Binding-site contacts:
Ligand atom C17 contacts residue TYR71 of chain 1.B at 3.7 Å (hydrophobic).
Ligand atom C14 contacts residue GLY17 of chain 1.B at 3.2 Å.
Ligand atom C14 contacts residue PRO34 of chain 1.B at 3.9 Å (hydrophobic).
Ligand atom C20 contacts residue THR188 of chain 1.B at 3.7 Å.
Ligand atom O5 contacts residue THR188 of chain 1.B at 2.7 Å (h-bond).
Ligand atom C20 contacts residue ASP159 of chain 1.B at 3.4 Å.
Ligand atom C20 contacts residue ARG185 of chain 1.B at 3.6 Å.
Ligand atom O5 contacts residue ARG185 of chain 1.B at 3.3 Å.
Ligand atom C18 contacts residue ARG185 of chain 1.B at 3.7 Å.
Ligand atom C18 contacts residue ASP159 of chain 1.B at 3.8 Å.
Ligand atom C12 contacts residue PRO34 of chain 1.B at 3.6 Å (hydrophobic).
Ligand atom O1 contacts residue ARG212 of chain 1.B at 3.9 Å.
Ligand atom C2 contacts residue ARG212 of chain 1.B at 3.8 Å.
Ligand atom C19 contacts residue TYR71 of chain 1.B at 3.5 Å (hydrophobic).
Ligand atom O3 contacts residue TYR71 of chain 1.B at 2.9 Å (h-bond).
Ligand atom C12 contacts residue ILE36 of chain 1.B at 3.7 Å (hydrophobic).
Ligand atom C20 contacts residue ARG212 of chain 1.B at 3.8 Å.
Ligand atom C15 contacts residue GLY17 of chain 1.B at 3.7 Å.
Ligand atom C9 contacts residue GLN61 of chain 1.B at 3.4 Å.
Ligand atom O5 contacts residue GLY184 of chain 1.B at 3.6 Å (h-bond).
Ligand atom O1 contacts residue ATP1 of chain 1.F at 3.3 Å.
Ligand atom C4 contacts residue ARG212 of chain 1.B at 3.5 Å.
Ligand atom O2 contacts residue LEU18 of chain 1.B at 3.6 Å.
Ligand atom C19 contacts residue ARG208 of chain 1.B at 3.8 Å.
Ligand atom C21 contacts residue ARG212 of chain 1.B at 3.7 Å.
Ligand atom O5 contacts residue ASP159 of chain 1.B at 3.4 Å (salt-bridge).
Ligand atom O4 contacts residue ARG212 of chain 1.B at 3.1 Å (salt-bridge).
Ligand atom S1 contacts residue THR188 of chain 1.B at 3.8 Å.
Ligand atom C22 contacts residue GLN61 of chain 1.B at 3.5 Å.
Ligand atom O5 contacts residue ARG212 of chain 1.B at 3.5 Å.
Ligand atom C1 contacts residue LEU18 of chain 1.B at 3.8 Å (hydrophobic).
Ligand atom C11 contacts residue TYR71 of chain 1.B at 3.4 Å (hydrophobic).
Ligand atom N1 contacts residue ASP159 of chain 1.B at 2.8 Å (salt-bridge).
Ligand atom C18 contacts residue TYR71 of chain 1.B at 3.3 Å (hydrophobic).
Ligand atom C16 contacts residue ASP159 of chain 1.B at 3.5 Å.
Ligand atom C3 contacts residue ARG212 of chain 1.B at 3.5 Å.
Ligand atom S1 contacts residue ARG208 of chain 1.B at 3.6 Å.
Ligand atom C8 contacts residue GLN61 of chain 1.B at 3.7 Å.
Ligand atom N1 contacts residue ARG185 of chain 1.B at 3.6 Å.
Ligand atom C12 contacts residue TYR71 of chain 1.B at 3.8 Å (hydrophobic).

This protein binds this small molecule.
Small molecule (SMILES): C/C1=C/C(=O)O[C@@H]2C[C@@H](CC[C@H](C)/C=C\C=C\CC1)O[C@@](O)([C@@H]1CSC(=O)N1)C2

Sequence of chain 1.B:
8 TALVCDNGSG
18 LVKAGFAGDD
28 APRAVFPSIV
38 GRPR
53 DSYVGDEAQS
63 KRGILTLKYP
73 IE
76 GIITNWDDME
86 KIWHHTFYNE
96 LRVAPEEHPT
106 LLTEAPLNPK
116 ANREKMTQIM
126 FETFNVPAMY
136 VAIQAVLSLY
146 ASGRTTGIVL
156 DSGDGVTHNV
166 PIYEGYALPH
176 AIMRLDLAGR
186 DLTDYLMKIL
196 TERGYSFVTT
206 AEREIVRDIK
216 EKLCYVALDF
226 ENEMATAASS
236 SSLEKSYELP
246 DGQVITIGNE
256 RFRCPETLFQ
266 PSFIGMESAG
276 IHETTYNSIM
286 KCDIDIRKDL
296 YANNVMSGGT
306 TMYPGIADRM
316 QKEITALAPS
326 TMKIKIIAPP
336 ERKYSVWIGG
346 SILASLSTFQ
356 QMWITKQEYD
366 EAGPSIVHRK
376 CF